A protein and the small-molecule ligand that binds it are described below.
Small molecule (SMILES): CC(=O)N1CCN(c2ccc(OCc3nn(C)c(C)c3-c3cccc4c(CCCOc5cccc6ccccc56)c(C(=O)O)n(Cc5cccnc5)c34)cc2)CC1

Binding-site contacts:
Ligand atom O55 contacts residue ARG94 of chain 1.B at 3.2 Å (salt-bridge).
Ligand atom C34 contacts residue GLY93 of chain 1.B at 3.6 Å.
Ligand atom C36 contacts residue VAL51 of chain 1.B at 3.7 Å (hydrophobic).
Ligand atom C16 contacts residue THR97 of chain 1.B at 3.5 Å.
Ligand atom C17 contacts residue ZN1 of chain 1.J at 3.1 Å.
Ligand atom C17 contacts residue HIS151 of chain 1.A at 3.6 Å.
Ligand atom C26 contacts residue THR97 of chain 1.B at 3.8 Å.
Ligand atom C46 contacts residue VAL84 of chain 1.B at 3.6 Å (hydrophobic).
Ligand atom C30 contacts residue THR97 of chain 1.B at 3.7 Å.
Ligand atom C40 contacts residue PHE150 of chain 1.B at 3.4 Å (hydrophobic).
Ligand atom C41 contacts residue HIS151 of chain 1.A at 3.6 Å.
Ligand atom C27 contacts residue THR97 of chain 1.B at 3.8 Å.
Ligand atom N47 contacts residue HIS151 of chain 1.A at 3.4 Å (h-bond).
Ligand atom C29 contacts residue MET81 of chain 1.B at 3.7 Å (hydrophobic).
Ligand atom C11 contacts residue VAL84 of chain 1.B at 3.6 Å (hydrophobic).
Ligand atom N47 contacts residue ZN1 of chain 1.J at 2.2 Å.
Ligand atom C2 contacts residue GLY102 of chain 1.B at 3.7 Å.
Ligand atom N48 contacts residue ALA58 of chain 1.B at 3.3 Å.
Ligand atom C3 contacts residue MET62 of chain 1.B at 3.8 Å (hydrophobic).
Ligand atom C5 contacts residue VAL84 of chain 1.B at 3.7 Å (hydrophobic).
Ligand atom C25 contacts residue THR97 of chain 1.B at 3.6 Å.
Ligand atom C20 contacts residue MET81 of chain 1.B at 3.5 Å (hydrophobic).
Ligand atom C10 contacts residue PHE59 of chain 1.B at 3.8 Å (hydrophobic).
Ligand atom C19 contacts residue PHE101 of chain 1.B at 3.7 Å (hydrophobic).
Ligand atom C21 contacts residue THR97 of chain 1.B at 3.6 Å.
Ligand atom C7 contacts residue LEU98 of chain 1.B at 3.6 Å (hydrophobic).
Ligand atom N50 contacts residue ALA58 of chain 1.B at 3.5 Å.
Ligand atom C2 contacts residue LEU98 of chain 1.B at 3.4 Å (hydrophobic).
Ligand atom C20 contacts residue PHE101 of chain 1.B at 3.6 Å (hydrophobic).
Ligand atom C18 contacts residue ZN1 of chain 1.J at 3.1 Å.
Ligand atom N49 contacts residue THR97 of chain 1.B at 3.8 Å.
Ligand atom C13 contacts residue THR97 of chain 1.B at 3.1 Å.
Ligand atom C13 contacts residue HIS55 of chain 1.B at 3.7 Å.
Ligand atom C3 contacts residue PHE101 of chain 1.B at 3.6 Å (hydrophobic).
Ligand atom C31 contacts residue ALA58 of chain 1.B at 3.7 Å (hydrophobic).
Ligand atom C27 contacts residue HIS55 of chain 1.B at 3.8 Å.
Ligand atom C33 contacts residue ARG94 of chain 1.B at 3.6 Å.
Ligand atom O53 contacts residue ARG94 of chain 1.B at 2.6 Å (salt-bridge).
Ligand atom C7 contacts residue PHE101 of chain 1.B at 3.7 Å (hydrophobic).
Ligand atom O54 contacts residue GLY93 of chain 1.B at 3.5 Å.

Sequence of chain 1.B:
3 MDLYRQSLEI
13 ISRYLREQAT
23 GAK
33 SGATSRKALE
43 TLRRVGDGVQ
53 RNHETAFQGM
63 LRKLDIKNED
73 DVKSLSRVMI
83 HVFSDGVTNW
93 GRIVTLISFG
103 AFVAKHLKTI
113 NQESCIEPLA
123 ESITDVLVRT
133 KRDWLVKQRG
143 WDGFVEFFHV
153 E

Sequence of chain 1.A:
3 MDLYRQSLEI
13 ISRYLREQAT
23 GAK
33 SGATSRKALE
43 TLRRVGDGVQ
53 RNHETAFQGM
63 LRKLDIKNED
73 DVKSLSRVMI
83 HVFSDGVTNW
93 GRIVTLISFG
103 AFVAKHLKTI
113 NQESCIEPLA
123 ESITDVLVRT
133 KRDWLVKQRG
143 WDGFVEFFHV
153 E